Binding-site contacts:
Ligand atom C3 contacts residue GLU155 of chain 52.C at 3.7 Å.
Ligand atom C7 contacts residue ASN154 of chain 52.C at 3.3 Å.
Ligand atom C8 contacts residue ASN154 of chain 52.C at 3.6 Å.
Ligand atom O5 contacts residue ASN154 of chain 52.C at 2.3 Å (h-bond).
Ligand atom C1 contacts residue ASN154 of chain 52.C at 1.4 Å.
Ligand atom C6 contacts residue HIS104 of chain 52.A at 4.0 Å.
Ligand atom C2 contacts residue GLU155 of chain 52.C at 3.7 Å.
Ligand atom C5 contacts residue ASN154 of chain 52.C at 3.6 Å.
Ligand atom C5 contacts residue HIS104 of chain 52.A at 3.6 Å.
Ligand atom O5 contacts residue HIS104 of chain 52.A at 3.1 Å (h-bond).
Ligand atom C3 contacts residue ASN154 of chain 52.C at 3.7 Å.
Ligand atom N2 contacts residue GLU155 of chain 52.C at 3.0 Å (salt-bridge).
Ligand atom O7 contacts residue ASN154 of chain 52.C at 3.2 Å (h-bond).
Ligand atom C2 contacts residue ASN154 of chain 52.C at 2.4 Å.
Ligand atom N2 contacts residue ASN154 of chain 52.C at 2.9 Å (h-bond).
Ligand atom C7 contacts residue GLU155 of chain 52.C at 3.9 Å.
Ligand atom C1 contacts residue HIS104 of chain 52.A at 3.4 Å.
Ligand atom C4 contacts residue ASN154 of chain 52.C at 4.2 Å.
Ligand atom O3 contacts residue GLU155 of chain 52.C at 4.3 Å.
Ligand atom C8 contacts residue GLU155 of chain 52.C at 3.8 Å.
Ligand atom C1 contacts residue GLU155 of chain 52.C at 3.9 Å.

Sequence of chain 52.C:
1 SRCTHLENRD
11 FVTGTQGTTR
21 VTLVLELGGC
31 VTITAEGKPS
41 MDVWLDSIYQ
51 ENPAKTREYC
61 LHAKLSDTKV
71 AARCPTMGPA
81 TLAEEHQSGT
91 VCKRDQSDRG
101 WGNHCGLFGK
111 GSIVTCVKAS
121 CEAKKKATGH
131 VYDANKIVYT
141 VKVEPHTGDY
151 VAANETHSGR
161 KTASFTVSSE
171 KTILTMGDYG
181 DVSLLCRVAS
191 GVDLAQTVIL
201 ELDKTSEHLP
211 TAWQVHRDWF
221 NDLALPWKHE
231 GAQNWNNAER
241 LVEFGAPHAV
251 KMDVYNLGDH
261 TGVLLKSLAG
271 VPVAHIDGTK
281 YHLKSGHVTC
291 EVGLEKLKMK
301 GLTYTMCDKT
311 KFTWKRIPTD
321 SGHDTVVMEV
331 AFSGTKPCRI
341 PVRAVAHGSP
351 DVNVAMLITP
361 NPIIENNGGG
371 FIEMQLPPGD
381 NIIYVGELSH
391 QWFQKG

This small molecule binds to this protein.
Small molecule (SMILES): CC(=O)N[C@@H]1[C@@H](O)[C@H](O)[C@@H](CO)O[C@H]1O

Sequence of chain 52.A:
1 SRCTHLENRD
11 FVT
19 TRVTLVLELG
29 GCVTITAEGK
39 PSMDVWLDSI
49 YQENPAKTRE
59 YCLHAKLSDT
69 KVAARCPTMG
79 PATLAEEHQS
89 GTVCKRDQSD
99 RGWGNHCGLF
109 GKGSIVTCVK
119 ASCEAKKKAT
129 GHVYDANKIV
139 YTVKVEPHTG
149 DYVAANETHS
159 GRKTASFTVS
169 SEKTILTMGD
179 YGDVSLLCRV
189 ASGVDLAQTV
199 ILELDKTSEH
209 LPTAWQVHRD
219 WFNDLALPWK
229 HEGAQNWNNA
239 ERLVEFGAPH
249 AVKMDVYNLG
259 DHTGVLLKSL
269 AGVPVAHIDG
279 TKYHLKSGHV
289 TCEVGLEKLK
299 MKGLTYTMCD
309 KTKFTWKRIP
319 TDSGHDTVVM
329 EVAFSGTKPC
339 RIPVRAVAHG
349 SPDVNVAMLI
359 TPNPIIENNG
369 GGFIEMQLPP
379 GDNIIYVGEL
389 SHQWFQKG